This small molecule binds to this protein.
Small molecule (SMILES): CC(=O)N[C@@H](Cc1cc(F)cc(F)c1)[C@H](O)[C@H]1CO[C@@H](OCC(C)(C)C)[C@H](C)N1

Sequence of chain 1.B:
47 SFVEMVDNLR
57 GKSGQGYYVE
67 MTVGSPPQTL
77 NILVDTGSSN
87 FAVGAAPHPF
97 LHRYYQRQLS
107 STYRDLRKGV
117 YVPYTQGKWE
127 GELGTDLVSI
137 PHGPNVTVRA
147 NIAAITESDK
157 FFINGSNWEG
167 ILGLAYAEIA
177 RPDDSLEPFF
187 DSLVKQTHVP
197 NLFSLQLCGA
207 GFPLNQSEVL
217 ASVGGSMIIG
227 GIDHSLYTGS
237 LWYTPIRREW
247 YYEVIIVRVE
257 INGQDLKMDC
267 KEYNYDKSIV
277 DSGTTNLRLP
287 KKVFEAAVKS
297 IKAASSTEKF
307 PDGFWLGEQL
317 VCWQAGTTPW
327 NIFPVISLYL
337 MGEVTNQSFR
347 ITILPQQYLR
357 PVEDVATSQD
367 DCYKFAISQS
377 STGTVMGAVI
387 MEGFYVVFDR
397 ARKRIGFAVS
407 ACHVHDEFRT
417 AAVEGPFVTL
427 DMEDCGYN

Binding-site contacts:
Ligand atom C9 contacts residue ASP277 of chain 1.B at 3.4 Å.
Ligand atom C18 contacts residue TYR247 of chain 1.B at 3.6 Å (hydrophobic).
Ligand atom C14 contacts residue PRO119 of chain 1.B at 3.5 Å (hydrophobic).
Ligand atom C10 contacts residue GLY83 of chain 1.B at 3.5 Å.
Ligand atom C8 contacts residue THR121 of chain 1.B at 3.6 Å.
Ligand atom O3 contacts residue SER84 of chain 1.B at 3.7 Å.
Ligand atom C4 contacts residue GLY279 of chain 1.B at 3.7 Å.
Ligand atom N1 contacts residue GLY83 of chain 1.B at 3.1 Å (h-bond).
Ligand atom N2 contacts residue THR280 of chain 1.B at 3.7 Å.
Ligand atom F2 contacts residue LEU79 of chain 1.B at 3.8 Å.
Ligand atom C7 contacts residue GLY279 of chain 1.B at 3.8 Å.
Ligand atom O3 contacts residue GLY83 of chain 1.B at 3.5 Å (h-bond).
Ligand atom C16 contacts residue SER84 of chain 1.B at 3.7 Å.
Ligand atom C20 contacts residue GLY279 of chain 1.B at 3.6 Å.
Ligand atom N1 contacts residue ASP277 of chain 1.B at 2.7 Å (salt-bridge).
Ligand atom F2 contacts residue TRP164 of chain 1.B at 3.4 Å.
Ligand atom C5 contacts residue PHE157 of chain 1.B at 3.8 Å (hydrophobic).
Ligand atom O3 contacts residue ASP81 of chain 1.B at 2.8 Å (salt-bridge).
Ligand atom F2 contacts residue ILE159 of chain 1.B at 3.5 Å.
Ligand atom C17 contacts residue GLY279 of chain 1.B at 3.4 Å.
Ligand atom O3 contacts residue TYR120 of chain 1.B at 3.5 Å.
Ligand atom C10 contacts residue ASP277 of chain 1.B at 3.5 Å.
Ligand atom C15 contacts residue GLY83 of chain 1.B at 3.8 Å.
Ligand atom C3 contacts residue PHE157 of chain 1.B at 3.7 Å (hydrophobic).
Ligand atom O1 contacts residue THR121 of chain 1.B at 3.1 Å (h-bond).
Ligand atom C1 contacts residue TYR120 of chain 1.B at 3.7 Å (hydrophobic).
Ligand atom C13 contacts residue ASP277 of chain 1.B at 3.5 Å.
Ligand atom C2 contacts residue GLY279 of chain 1.B at 3.4 Å.
Ligand atom F1 contacts residue PHE157 of chain 1.B at 3.2 Å.
Ligand atom O2 contacts residue THR121 of chain 1.B at 3.2 Å (h-bond).
Ligand atom C19 contacts residue ASP277 of chain 1.B at 3.7 Å.
Ligand atom C12 contacts residue GLY279 of chain 1.B at 3.8 Å.
Ligand atom C16 contacts residue TYR120 of chain 1.B at 3.6 Å (hydrophobic).
Ligand atom C15 contacts residue TYR247 of chain 1.B at 3.6 Å (hydrophobic).
Ligand atom C17 contacts residue ASP81 of chain 1.B at 3.5 Å.
Ligand atom O4 contacts residue GLY83 of chain 1.B at 3.3 Å (h-bond).
Ligand atom C7 contacts residue THR121 of chain 1.B at 3.7 Å.
Ligand atom C19 contacts residue ASP81 of chain 1.B at 3.7 Å.
Ligand atom O1 contacts residue TYR120 of chain 1.B at 3.5 Å.
Ligand atom N2 contacts residue GLY279 of chain 1.B at 2.9 Å (h-bond).